Sequence of chain 1.B:
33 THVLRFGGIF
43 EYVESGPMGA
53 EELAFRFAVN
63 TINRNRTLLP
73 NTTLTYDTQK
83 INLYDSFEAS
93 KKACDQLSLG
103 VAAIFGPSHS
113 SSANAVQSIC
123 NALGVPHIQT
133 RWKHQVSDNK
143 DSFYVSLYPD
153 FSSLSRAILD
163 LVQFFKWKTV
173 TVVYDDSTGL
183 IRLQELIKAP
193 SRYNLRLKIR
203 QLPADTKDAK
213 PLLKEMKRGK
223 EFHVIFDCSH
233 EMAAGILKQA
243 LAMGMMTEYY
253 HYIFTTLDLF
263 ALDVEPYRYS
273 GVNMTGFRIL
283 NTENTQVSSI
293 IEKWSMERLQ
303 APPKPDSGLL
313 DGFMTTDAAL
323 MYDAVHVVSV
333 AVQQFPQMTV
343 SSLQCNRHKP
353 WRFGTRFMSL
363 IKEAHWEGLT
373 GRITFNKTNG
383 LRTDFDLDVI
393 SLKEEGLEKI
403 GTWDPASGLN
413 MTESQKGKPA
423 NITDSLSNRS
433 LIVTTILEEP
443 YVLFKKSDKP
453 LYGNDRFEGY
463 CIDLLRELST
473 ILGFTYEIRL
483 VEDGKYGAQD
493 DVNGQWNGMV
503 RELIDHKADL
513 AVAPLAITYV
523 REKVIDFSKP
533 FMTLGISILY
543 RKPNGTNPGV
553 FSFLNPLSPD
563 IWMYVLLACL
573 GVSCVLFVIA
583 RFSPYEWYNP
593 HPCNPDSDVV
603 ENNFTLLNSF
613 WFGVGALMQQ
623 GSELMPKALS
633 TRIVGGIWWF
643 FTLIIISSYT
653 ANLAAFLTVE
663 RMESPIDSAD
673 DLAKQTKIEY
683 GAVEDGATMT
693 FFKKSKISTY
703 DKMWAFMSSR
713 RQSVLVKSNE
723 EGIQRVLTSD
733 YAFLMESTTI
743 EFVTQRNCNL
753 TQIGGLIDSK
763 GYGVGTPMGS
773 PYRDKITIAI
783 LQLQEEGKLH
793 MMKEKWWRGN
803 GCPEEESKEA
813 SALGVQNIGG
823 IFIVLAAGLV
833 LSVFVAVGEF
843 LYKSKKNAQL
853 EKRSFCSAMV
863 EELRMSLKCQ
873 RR

A protein and the small-molecule ligand that binds it are described below.
Small molecule (SMILES): CC(=O)N[C@H]1[C@H](O[C@H]2[C@H](O)[C@@H](NC(C)=O)CO[C@@H]2CO)O[C@H](CO)[C@@H](O[C@@H]2O[C@H](CO)[C@@H](O)[C@H](O)[C@@H]2O)[C@@H]1O

Binding-site contacts:
Ligand atom C4 contacts residue ASN67 of chain 1.B at 4.3 Å.
Ligand atom C7 contacts residue ASN67 of chain 1.B at 3.9 Å.
Ligand atom N2 contacts residue THR69 of chain 1.B at 4.5 Å.
Ligand atom O3 contacts residue GLN288 of chain 1.B at 3.6 Å.
Ligand atom C3 contacts residue ASN67 of chain 1.B at 3.8 Å.
Ligand atom O5 contacts residue ASN67 of chain 1.B at 2.3 Å (h-bond).
Ligand atom C3 contacts residue GLN288 of chain 1.B at 3.7 Å.
Ligand atom C2 contacts residue ASN67 of chain 1.B at 2.5 Å.
Ligand atom O6 contacts residue GLN288 of chain 1.B at 3.3 Å.
Ligand atom C1 contacts residue THR69 of chain 1.B at 3.8 Å.
Ligand atom C5 contacts residue ASN67 of chain 1.B at 3.6 Å.
Ligand atom O2 contacts residue GLN288 of chain 1.B at 2.9 Å (h-bond).
Ligand atom C6 contacts residue GLN288 of chain 1.B at 3.7 Å.
Ligand atom C2 contacts residue GLN288 of chain 1.B at 3.6 Å.
Ligand atom O7 contacts residue ASN67 of chain 1.B at 4.4 Å.
Ligand atom N2 contacts residue ASN67 of chain 1.B at 2.9 Å (h-bond).
Ligand atom O5 contacts residue THR69 of chain 1.B at 4.2 Å.
Ligand atom C5 contacts residue THR69 of chain 1.B at 3.9 Å.
Ligand atom C1 contacts residue ASN67 of chain 1.B at 1.4 Å.